Sequence of chain 1.A:
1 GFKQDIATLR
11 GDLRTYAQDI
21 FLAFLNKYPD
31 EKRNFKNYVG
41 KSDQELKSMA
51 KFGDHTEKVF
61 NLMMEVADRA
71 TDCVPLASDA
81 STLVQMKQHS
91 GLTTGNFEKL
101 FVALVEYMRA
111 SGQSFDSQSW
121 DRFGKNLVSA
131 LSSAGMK

The protein below binds the small molecule below.
Small molecule (SMILES): COc1ccc(Br)cc1O

Binding-site contacts:
Ligand atom C07 contacts residue VAL59 of chain 1.A at 4.2 Å (hydrophobic).
Ligand atom C02 contacts residue VAL59 of chain 1.A at 3.5 Å (hydrophobic).
Ligand atom O10 contacts residue HIS55 of chain 1.A at 2.5 Å (h-bond).
Ligand atom BR04 contacts residue VAL59 of chain 1.A at 4.1 Å.
Ligand atom C01 contacts residue PHE35 of chain 1.A at 4.4 Å (hydrophobic).
Ligand atom O10 contacts residue HEM1 of chain 1.C at 4.4 Å.
Ligand atom BR04 contacts residue ALA17 of chain 1.A at 3.5 Å.
Ligand atom O10 contacts residue PHE21 of chain 1.A at 3.6 Å.
Ligand atom C05 contacts residue PHE60 of chain 1.A at 3.8 Å (hydrophobic).
Ligand atom C09 contacts residue HEM1 of chain 1.C at 3.4 Å.
Ligand atom O08 contacts residue PHE21 of chain 1.A at 3.6 Å.
Ligand atom C01 contacts residue VAL59 of chain 1.A at 3.9 Å (hydrophobic).
Ligand atom C06 contacts residue PHE21 of chain 1.A at 3.5 Å (hydrophobic).
Ligand atom BR04 contacts residue PHE60 of chain 1.A at 3.2 Å.
Ligand atom C02 contacts residue PHE21 of chain 1.A at 3.6 Å (hydrophobic).
Ligand atom C09 contacts residue PHE24 of chain 1.A at 3.3 Å (hydrophobic).
Ligand atom O10 contacts residue PHE35 of chain 1.A at 3.5 Å.
Ligand atom O08 contacts residue HEM1 of chain 1.C at 3.3 Å.
Ligand atom C06 contacts residue LEU100 of chain 1.A at 3.6 Å (hydrophobic).
Ligand atom C03 contacts residue PHE21 of chain 1.A at 3.6 Å (hydrophobic).
Ligand atom C02 contacts residue THR56 of chain 1.A at 4.3 Å.
Ligand atom BR04 contacts residue THR56 of chain 1.A at 3.2 Å.
Ligand atom C09 contacts residue PHE35 of chain 1.A at 3.8 Å (hydrophobic).
Ligand atom O10 contacts residue VAL59 of chain 1.A at 3.9 Å.
Ligand atom C07 contacts residue PHE35 of chain 1.A at 4.4 Å (hydrophobic).
Ligand atom C06 contacts residue VAL59 of chain 1.A at 4.1 Å (hydrophobic).
Ligand atom BR04 contacts residue PHE21 of chain 1.A at 3.8 Å.
Ligand atom C05 contacts residue LEU100 of chain 1.A at 4.0 Å (hydrophobic).
Ligand atom C02 contacts residue HIS55 of chain 1.A at 3.6 Å.
Ligand atom C01 contacts residue PHE21 of chain 1.A at 3.3 Å (hydrophobic).
Ligand atom C07 contacts residue HEM1 of chain 1.C at 4.2 Å.
Ligand atom C05 contacts residue VAL59 of chain 1.A at 3.7 Å (hydrophobic).
Ligand atom O08 contacts residue PHE35 of chain 1.A at 3.6 Å.
Ligand atom C09 contacts residue PHE21 of chain 1.A at 3.5 Å (hydrophobic).
Ligand atom C03 contacts residue VAL59 of chain 1.A at 3.4 Å (hydrophobic).
Ligand atom C09 contacts residue LEU100 of chain 1.A at 4.3 Å (hydrophobic).
Ligand atom C05 contacts residue PHE21 of chain 1.A at 3.6 Å (hydrophobic).
Ligand atom C03 contacts residue PHE60 of chain 1.A at 4.1 Å (hydrophobic).
Ligand atom C01 contacts residue HIS55 of chain 1.A at 3.5 Å.
Ligand atom C07 contacts residue PHE21 of chain 1.A at 3.4 Å (hydrophobic).